Sequence of chain 1.A:
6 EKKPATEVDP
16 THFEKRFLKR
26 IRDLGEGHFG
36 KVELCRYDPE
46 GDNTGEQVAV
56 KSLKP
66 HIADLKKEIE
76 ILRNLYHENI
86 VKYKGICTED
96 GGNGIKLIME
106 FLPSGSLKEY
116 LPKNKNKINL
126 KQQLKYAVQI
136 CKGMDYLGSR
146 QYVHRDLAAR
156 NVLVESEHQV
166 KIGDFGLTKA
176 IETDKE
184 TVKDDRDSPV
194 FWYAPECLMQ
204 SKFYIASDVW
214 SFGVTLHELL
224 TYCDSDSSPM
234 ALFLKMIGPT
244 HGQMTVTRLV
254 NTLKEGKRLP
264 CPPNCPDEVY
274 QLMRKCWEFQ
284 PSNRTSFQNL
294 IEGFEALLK

Binding-site contacts:
Ligand atom N14 contacts residue ASP169 of chain 1.A at 3.8 Å.
Ligand atom N19 contacts residue GLU105 of chain 1.A at 2.9 Å (salt-bridge).
Ligand atom C5 contacts residue LEU107 of chain 1.A at 3.3 Å (hydrophobic).
Ligand atom C5 contacts residue PHE106 of chain 1.A at 3.5 Å (hydrophobic).
Ligand atom C15 contacts residue VAL37 of chain 1.A at 3.7 Å (hydrophobic).
Ligand atom N6 contacts residue PHE106 of chain 1.A at 3.5 Å.
Ligand atom C8 contacts residue LEU158 of chain 1.A at 3.5 Å (hydrophobic).
Ligand atom C5 contacts residue LEU158 of chain 1.A at 4.0 Å (hydrophobic).
Ligand atom C17 contacts residue LEU158 of chain 1.A at 3.8 Å (hydrophobic).
Ligand atom C18 contacts residue LEU158 of chain 1.A at 3.7 Å (hydrophobic).
Ligand atom C17 contacts residue GLY168 of chain 1.A at 3.8 Å.
Ligand atom C7 contacts residue ALA54 of chain 1.A at 3.8 Å (hydrophobic).
Ligand atom C16 contacts residue VAL37 of chain 1.A at 3.8 Å (hydrophobic).
Ligand atom C13 contacts residue ARG155 of chain 1.A at 3.5 Å.
Ligand atom C12 contacts residue LEU158 of chain 1.A at 3.6 Å (hydrophobic).
Ligand atom C7 contacts residue GLU105 of chain 1.A at 3.9 Å.
Ligand atom N6 contacts residue LEU107 of chain 1.A at 3.0 Å (h-bond).
Ligand atom C2 contacts residue LEU29 of chain 1.A at 4.0 Å (hydrophobic).
Ligand atom C4 contacts residue LEU158 of chain 1.A at 3.6 Å (hydrophobic).
Ligand atom C18 contacts residue MET104 of chain 1.A at 3.8 Å (hydrophobic).
Ligand atom C7 contacts residue LEU158 of chain 1.A at 3.6 Å (hydrophobic).
Ligand atom C4 contacts residue EDO1 of chain 1.F at 4.0 Å.
Ligand atom C9 contacts residue LEU158 of chain 1.A at 3.3 Å (hydrophobic).
Ligand atom N10 contacts residue LEU158 of chain 1.A at 3.7 Å.
Ligand atom N19 contacts residue LEU158 of chain 1.A at 3.6 Å.
Ligand atom C15 contacts residue GLY30 of chain 1.A at 4.0 Å.
Ligand atom C18 contacts residue GLY168 of chain 1.A at 4.0 Å.
Ligand atom C13 contacts residue ASN156 of chain 1.A at 3.5 Å.
Ligand atom C18 contacts residue GLU105 of chain 1.A at 3.9 Å.
Ligand atom C1 contacts residue EDO1 of chain 1.F at 3.6 Å.
Ligand atom N3 contacts residue GLY110 of chain 1.A at 3.6 Å.
Ligand atom C2 contacts residue EDO1 of chain 1.F at 3.7 Å.
Ligand atom C12 contacts residue ARG155 of chain 1.A at 3.9 Å.
Ligand atom N19 contacts residue ALA54 of chain 1.A at 3.3 Å.
Ligand atom C18 contacts residue ALA54 of chain 1.A at 3.6 Å (hydrophobic).
Ligand atom N3 contacts residue EDO1 of chain 1.F at 3.0 Å (h-bond).
Ligand atom N14 contacts residue ASN156 of chain 1.A at 4.0 Å.
Ligand atom C1 contacts residue GLU114 of chain 1.A at 3.2 Å.
Ligand atom C1 contacts residue LEU29 of chain 1.A at 3.3 Å (hydrophobic).
Ligand atom C7 contacts residue LEU107 of chain 1.A at 4.0 Å (hydrophobic).

The protein below binds the small molecule below.
Small molecule (SMILES): Cc1nc2cnc3[nH]ccc3c2n1C1CCNCC1